Binding-site contacts:
Ligand atom O2 contacts residue ASN235 of chain 1.A at 3.5 Å (h-bond).
Ligand atom C4' contacts residue SER238 of chain 1.A at 3.6 Å.
Ligand atom C4' contacts residue SER241 of chain 2.A at 3.9 Å.
Ligand atom C2' contacts residue PHE253 of chain 2.A at 3.8 Å (hydrophobic).
Ligand atom C3' contacts residue SER238 of chain 1.A at 3.9 Å.
Ligand atom C2' contacts residue MSE236 of chain 1.A at 3.4 Å.
Ligand atom C3' contacts residue MSE236 of chain 1.A at 3.7 Å.
Ligand atom C2 contacts residue GLY218 of chain 2.A at 3.2 Å.
Ligand atom C3 contacts residue PHE253 of chain 2.A at 3.8 Å (hydrophobic).
Ligand atom C1' contacts residue MSE236 of chain 1.A at 3.6 Å.
Ligand atom C4' contacts residue PHE253 of chain 2.A at 4.0 Å (hydrophobic).
Ligand atom C3' contacts residue PHE253 of chain 2.A at 3.9 Å (hydrophobic).
Ligand atom C6' contacts residue PHE253 of chain 2.A at 3.8 Å (hydrophobic).
Ligand atom C1 contacts residue MSE236 of chain 1.A at 4.0 Å.
Ligand atom C1' contacts residue PHE253 of chain 2.A at 3.6 Å (hydrophobic).
Ligand atom C6' contacts residue MSE236 of chain 1.A at 3.8 Å.
Ligand atom O3 contacts residue ASN235 of chain 1.A at 2.9 Å (h-bond).
Ligand atom C5' contacts residue LEU222 of chain 2.A at 3.8 Å (hydrophobic).
Ligand atom O3 contacts residue GLY218 of chain 2.A at 3.4 Å (h-bond).
Ligand atom C4' contacts residue THR237 of chain 1.A at 3.8 Å.
Ligand atom C5' contacts residue PHE253 of chain 2.A at 3.9 Å (hydrophobic).
Ligand atom O1 contacts residue LEU222 of chain 2.A at 3.0 Å (h-bond).
Ligand atom O1 contacts residue GLY218 of chain 2.A at 3.6 Å (h-bond).
Ligand atom C3' contacts residue TYR251 of chain 2.A at 3.5 Å (hydrophobic).
Ligand atom C2 contacts residue MSE236 of chain 1.A at 3.5 Å.
Ligand atom C2 contacts residue ASN235 of chain 1.A at 3.7 Å.
Ligand atom C3' contacts residue THR237 of chain 1.A at 3.5 Å.
Ligand atom O1 contacts residue GLY220 of chain 2.A at 3.7 Å.
Ligand atom C5' contacts residue MSE236 of chain 1.A at 3.6 Å.
Ligand atom O3 contacts residue MSE236 of chain 1.A at 2.8 Å (h-bond).
Ligand atom O2 contacts residue PRO219 of chain 2.A at 4.0 Å.
Ligand atom C4' contacts residue PHE239 of chain 1.A at 4.0 Å (hydrophobic).
Ligand atom C1 contacts residue GLY218 of chain 2.A at 3.2 Å.
Ligand atom C2' contacts residue TYR251 of chain 2.A at 3.6 Å (hydrophobic).
Ligand atom C6' contacts residue LEU222 of chain 2.A at 3.8 Å (hydrophobic).
Ligand atom C1 contacts residue ASN235 of chain 1.A at 3.9 Å.
Ligand atom O2 contacts residue GLY218 of chain 2.A at 3.7 Å.
Ligand atom O2 contacts residue MSE236 of chain 1.A at 2.9 Å (h-bond).
Ligand atom O1 contacts residue MSE236 of chain 1.A at 3.9 Å.
Ligand atom O1 contacts residue VAL221 of chain 2.A at 3.2 Å (h-bond).

The protein below binds the small molecule below.
Small molecule (SMILES): O=C(O)C(=O)Cc1ccccc1

Sequence of chain 2.A:
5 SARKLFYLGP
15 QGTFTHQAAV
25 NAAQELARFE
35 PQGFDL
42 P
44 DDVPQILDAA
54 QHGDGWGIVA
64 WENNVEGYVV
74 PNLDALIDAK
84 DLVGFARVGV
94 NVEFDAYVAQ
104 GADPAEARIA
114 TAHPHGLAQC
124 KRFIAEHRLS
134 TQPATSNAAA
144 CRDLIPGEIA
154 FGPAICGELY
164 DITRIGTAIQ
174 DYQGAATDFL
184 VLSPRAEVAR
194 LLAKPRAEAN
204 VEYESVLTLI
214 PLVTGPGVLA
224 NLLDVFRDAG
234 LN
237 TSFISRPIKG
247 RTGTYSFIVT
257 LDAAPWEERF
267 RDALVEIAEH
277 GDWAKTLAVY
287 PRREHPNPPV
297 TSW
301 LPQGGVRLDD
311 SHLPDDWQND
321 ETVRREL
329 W

Sequence of chain 1.A:
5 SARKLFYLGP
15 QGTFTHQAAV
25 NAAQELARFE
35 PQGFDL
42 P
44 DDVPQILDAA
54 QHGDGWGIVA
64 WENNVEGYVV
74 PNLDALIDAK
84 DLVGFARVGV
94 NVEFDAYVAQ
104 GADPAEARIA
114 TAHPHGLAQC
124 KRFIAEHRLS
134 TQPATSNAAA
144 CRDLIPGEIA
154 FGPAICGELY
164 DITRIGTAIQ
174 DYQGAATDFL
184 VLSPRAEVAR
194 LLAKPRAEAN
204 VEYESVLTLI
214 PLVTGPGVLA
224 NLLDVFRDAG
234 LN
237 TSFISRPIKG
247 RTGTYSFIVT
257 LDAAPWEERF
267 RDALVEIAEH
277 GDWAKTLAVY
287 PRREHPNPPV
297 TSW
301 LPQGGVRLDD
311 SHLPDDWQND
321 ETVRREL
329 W